Sequence of chain 1.E:
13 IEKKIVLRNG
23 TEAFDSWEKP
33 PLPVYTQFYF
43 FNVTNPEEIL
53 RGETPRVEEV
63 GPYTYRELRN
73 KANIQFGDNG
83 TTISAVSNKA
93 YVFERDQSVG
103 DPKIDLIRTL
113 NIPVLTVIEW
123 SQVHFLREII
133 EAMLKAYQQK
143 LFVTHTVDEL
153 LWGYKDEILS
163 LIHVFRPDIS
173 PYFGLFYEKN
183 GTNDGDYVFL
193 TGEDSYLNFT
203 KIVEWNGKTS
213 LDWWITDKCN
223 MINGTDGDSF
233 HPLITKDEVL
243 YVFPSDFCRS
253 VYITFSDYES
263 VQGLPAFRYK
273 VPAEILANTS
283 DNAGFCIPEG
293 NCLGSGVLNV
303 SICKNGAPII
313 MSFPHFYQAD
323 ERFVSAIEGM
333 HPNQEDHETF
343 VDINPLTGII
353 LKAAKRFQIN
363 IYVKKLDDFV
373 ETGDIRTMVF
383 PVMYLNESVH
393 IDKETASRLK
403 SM

The protein below binds the small molecule below.
Small molecule (SMILES): CC(=O)N[C@H]1[C@H](O[C@H]2[C@H](O)[C@@H](NC(C)=O)CO[C@@H]2CO)O[C@H](CO)[C@@H](O[C@@H]2O[C@H](CO)[C@@H](O)[C@H](O[C@H]3O[C@H](CO)[C@@H](O)[C@H](O)[C@@H]3O)[C@@H]2O)[C@@H]1O

Binding-site contacts:
Ligand atom C5 contacts residue ARG110 of chain 1.E at 4.4 Å.
Ligand atom C7 contacts residue LEU108 of chain 1.E at 3.6 Å (hydrophobic).
Ligand atom C5 contacts residue ASN44 of chain 1.E at 3.7 Å.
Ligand atom N2 contacts residue LEU108 of chain 1.E at 2.7 Å (h-bond).
Ligand atom N2 contacts residue ILE109 of chain 1.E at 4.5 Å.
Ligand atom C7 contacts residue ASN44 of chain 1.E at 3.4 Å.
Ligand atom C2 contacts residue ASN44 of chain 1.E at 2.5 Å.
Ligand atom O7 contacts residue THR146 of chain 1.E at 3.3 Å.
Ligand atom C8 contacts residue THR146 of chain 1.E at 4.1 Å.
Ligand atom O6 contacts residue VAL45 of chain 1.E at 3.9 Å.
Ligand atom C1 contacts residue LEU108 of chain 1.E at 3.9 Å (hydrophobic).
Ligand atom C8 contacts residue LEU108 of chain 1.E at 3.7 Å (hydrophobic).
Ligand atom C1 contacts residue ASN44 of chain 1.E at 1.4 Å.
Ligand atom O6 contacts residue ARG110 of chain 1.E at 2.9 Å (salt-bridge).
Ligand atom O7 contacts residue LEU108 of chain 1.E at 3.7 Å.
Ligand atom N2 contacts residue ASN44 of chain 1.E at 2.9 Å (h-bond).
Ligand atom C4 contacts residue ASN44 of chain 1.E at 4.3 Å.
Ligand atom C3 contacts residue ASN44 of chain 1.E at 3.8 Å.
Ligand atom C2 contacts residue LEU108 of chain 1.E at 3.5 Å (hydrophobic).
Ligand atom O3 contacts residue LEU108 of chain 1.E at 4.0 Å.
Ligand atom C8 contacts residue ILE109 of chain 1.E at 3.8 Å (hydrophobic).
Ligand atom C7 contacts residue THR146 of chain 1.E at 4.2 Å.
Ligand atom C3 contacts residue LEU108 of chain 1.E at 3.5 Å (hydrophobic).
Ligand atom C8 contacts residue VAL62 of chain 1.E at 3.8 Å (hydrophobic).
Ligand atom C6 contacts residue ARG110 of chain 1.E at 3.5 Å.
Ligand atom O7 contacts residue ASN44 of chain 1.E at 3.7 Å.
Ligand atom O5 contacts residue ASN44 of chain 1.E at 2.4 Å (h-bond).
Ligand atom C8 contacts residue ASN44 of chain 1.E at 4.5 Å.